Sequence of chain 4.A:
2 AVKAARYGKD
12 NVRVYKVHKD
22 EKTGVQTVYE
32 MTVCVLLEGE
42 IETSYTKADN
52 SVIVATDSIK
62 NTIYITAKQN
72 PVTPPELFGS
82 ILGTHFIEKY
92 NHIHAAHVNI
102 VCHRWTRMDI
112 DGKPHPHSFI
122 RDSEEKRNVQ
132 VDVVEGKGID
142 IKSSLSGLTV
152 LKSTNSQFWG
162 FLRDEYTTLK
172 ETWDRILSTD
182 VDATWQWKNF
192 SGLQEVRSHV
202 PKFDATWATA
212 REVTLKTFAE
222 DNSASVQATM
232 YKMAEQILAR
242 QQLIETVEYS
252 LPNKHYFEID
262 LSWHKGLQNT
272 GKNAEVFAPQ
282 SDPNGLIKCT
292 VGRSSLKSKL

Sequence of chain 2.A:
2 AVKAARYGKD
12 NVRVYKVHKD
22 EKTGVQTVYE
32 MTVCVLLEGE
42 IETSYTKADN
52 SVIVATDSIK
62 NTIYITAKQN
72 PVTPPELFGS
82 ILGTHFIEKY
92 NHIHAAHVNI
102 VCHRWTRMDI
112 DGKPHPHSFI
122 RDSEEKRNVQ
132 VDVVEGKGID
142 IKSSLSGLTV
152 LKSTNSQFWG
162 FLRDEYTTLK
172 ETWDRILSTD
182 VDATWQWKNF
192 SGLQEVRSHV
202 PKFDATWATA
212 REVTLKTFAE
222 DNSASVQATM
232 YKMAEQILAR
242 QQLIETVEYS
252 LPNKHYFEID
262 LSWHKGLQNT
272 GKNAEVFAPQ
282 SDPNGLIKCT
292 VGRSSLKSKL

Binding-site contacts:
Ligand atom N1 contacts residue PHE159 of chain 4.A at 3.5 Å.
Ligand atom C4 contacts residue PHE159 of chain 4.A at 3.3 Å (hydrophobic).
Ligand atom N3 contacts residue ASN254 of chain 4.A at 3.4 Å (h-bond).
Ligand atom N1 contacts residue XDS1 of chain 4.B at 0.2 Å (h-bond).
Ligand atom C8 contacts residue XDS1 of chain 4.B at 0.2 Å.
Ligand atom C10 contacts residue ARG176 of chain 4.A at 3.3 Å.
Ligand atom N9 contacts residue OXY1 of chain 4.D at 3.4 Å (h-bond).
Ligand atom N9 contacts residue PHE159 of chain 4.A at 3.4 Å.
Ligand atom O8 contacts residue LEU170 of chain 4.A at 3.4 Å.
Ligand atom O2 contacts residue ARG176 of chain 4.A at 2.9 Å (salt-bridge).
Ligand atom C5 contacts residue PHE159 of chain 4.A at 3.3 Å (hydrophobic).
Ligand atom C8 contacts residue THR57 of chain 2.A at 3.2 Å.
Ligand atom O8 contacts residue XDS1 of chain 4.B at 0.2 Å (h-bond).
Ligand atom O8 contacts residue THR57 of chain 2.A at 3.3 Å (h-bond).
Ligand atom C10 contacts residue XDS1 of chain 4.B at 0.1 Å.
Ligand atom N7 contacts residue THR57 of chain 2.A at 2.8 Å (h-bond).
Ligand atom C2 contacts residue ARG176 of chain 4.A at 3.6 Å.
Ligand atom O2 contacts residue VAL227 of chain 4.A at 2.9 Å (h-bond).
Ligand atom C6 contacts residue OXY1 of chain 4.D at 3.5 Å.
Ligand atom C6 contacts residue XDS1 of chain 4.B at 0.1 Å.
Ligand atom C2 contacts residue XDS1 of chain 4.B at 0.1 Å.
Ligand atom N7 contacts residue XDS1 of chain 4.B at 0.4 Å (h-bond).
Ligand atom O2 contacts residue SER226 of chain 4.A at 3.5 Å.
Ligand atom N9 contacts residue XDS1 of chain 4.B at 0.2 Å (h-bond).
Ligand atom N7 contacts residue ALA56 of chain 2.A at 3.6 Å.
Ligand atom C5 contacts residue XDS1 of chain 4.B at 0.6 Å.
Ligand atom O8 contacts residue ALA56 of chain 2.A at 3.5 Å.
Ligand atom O8 contacts residue ASP58 of chain 2.A at 2.8 Å (salt-bridge).
Ligand atom C4 contacts residue XDS1 of chain 4.B at 0.3 Å.
Ligand atom C2 contacts residue PHE159 of chain 4.A at 3.5 Å (hydrophobic).
Ligand atom O6 contacts residue ILE54 of chain 2.A at 3.5 Å.
Ligand atom O2 contacts residue XDS1 of chain 4.B at 0.1 Å (h-bond).
Ligand atom N1 contacts residue GLN228 of chain 4.A at 3.0 Å (h-bond).
Ligand atom N3 contacts residue XDS1 of chain 4.B at 0.1 Å (h-bond).
Ligand atom N3 contacts residue ARG176 of chain 4.A at 3.0 Å (salt-bridge).
Ligand atom C5 contacts residue OXY1 of chain 4.D at 3.2 Å.
Ligand atom C4 contacts residue OXY1 of chain 4.D at 3.3 Å.
Ligand atom O6 contacts residue GLN228 of chain 4.A at 2.9 Å (h-bond).
Ligand atom C6 contacts residue PHE159 of chain 4.A at 3.5 Å (hydrophobic).
Ligand atom O6 contacts residue XDS1 of chain 4.B at 0.3 Å (h-bond).

The protein below binds the small molecule below.
Small molecule (SMILES): Cn1c(=O)[nH]c2c(=O)[nH]c(=O)[nH]c21